Sequence of chain 1.A:
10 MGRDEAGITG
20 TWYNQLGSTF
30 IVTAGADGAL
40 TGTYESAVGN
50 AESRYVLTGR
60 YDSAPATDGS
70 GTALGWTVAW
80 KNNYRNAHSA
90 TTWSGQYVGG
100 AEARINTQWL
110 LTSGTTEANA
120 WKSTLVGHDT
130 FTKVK

Binding-site contacts:
Ligand atom S1 contacts residue TRP79 of chain 1.A at 3.6 Å.
Ligand atom C9 contacts residue ASN49 of chain 1.A at 3.6 Å.
Ligand atom N1 contacts residue LEU25 of chain 1.A at 3.7 Å.
Ligand atom C9 contacts residue TRP79 of chain 1.A at 3.5 Å (hydrophobic).
Ligand atom C8 contacts residue TRP79 of chain 1.A at 3.8 Å (hydrophobic).
Ligand atom C6 contacts residue VAL47 of chain 1.A at 3.8 Å (hydrophobic).
Ligand atom N2 contacts residue SER45 of chain 1.A at 3.0 Å (h-bond).
Ligand atom C26 contacts residue ACT1 of chain 1.C at 3.6 Å.
Ligand atom C4 contacts residue TRP120 of chain 3.A at 3.7 Å (hydrophobic).
Ligand atom C5 contacts residue TRP120 of chain 3.A at 3.6 Å (hydrophobic).
Ligand atom N3 contacts residue SER88 of chain 1.A at 2.9 Å (h-bond).
Ligand atom C4 contacts residue VAL47 of chain 1.A at 3.7 Å (hydrophobic).
Ligand atom O4 contacts residue ALA86 of chain 1.A at 3.6 Å.
Ligand atom C1 contacts residue LEU25 of chain 1.A at 3.6 Å (hydrophobic).
Ligand atom C7 contacts residue TRP79 of chain 1.A at 3.7 Å (hydrophobic).
Ligand atom S1 contacts residue TRP92 of chain 1.A at 3.7 Å.
Ligand atom O1 contacts residue TYR43 of chain 1.A at 2.7 Å (h-bond).
Ligand atom C1 contacts residue ASP128 of chain 1.A at 3.7 Å.
Ligand atom C19 contacts residue SER112 of chain 1.A at 3.5 Å.
Ligand atom C1 contacts residue SER27 of chain 1.A at 3.7 Å.
Ligand atom S1 contacts residue THR90 of chain 1.A at 3.3 Å (h-bond).
Ligand atom C7 contacts residue LEU110 of chain 1.A at 3.8 Å (hydrophobic).
Ligand atom C2 contacts residue TRP108 of chain 1.A at 3.8 Å (hydrophobic).
Ligand atom C3 contacts residue TRP108 of chain 1.A at 3.3 Å (hydrophobic).
Ligand atom C15 contacts residue SER112 of chain 1.A at 3.5 Å.
Ligand atom N2 contacts residue VAL47 of chain 1.A at 3.5 Å.
Ligand atom C10 contacts residue ASN49 of chain 1.A at 3.8 Å.
Ligand atom C6 contacts residue SER45 of chain 1.A at 3.4 Å.
Ligand atom O1 contacts residue ASN23 of chain 1.A at 3.0 Å (h-bond).
Ligand atom C1 contacts residue TYR43 of chain 1.A at 3.6 Å (hydrophobic).
Ligand atom C1 contacts residue ASN23 of chain 1.A at 3.8 Å.
Ligand atom O4 contacts residue ASN49 of chain 1.A at 3.0 Å (h-bond).
Ligand atom O2 contacts residue ASN49 of chain 1.A at 2.8 Å (h-bond).
Ligand atom C13 contacts residue SER112 of chain 1.A at 3.5 Å.
Ligand atom C11 contacts residue SER88 of chain 1.A at 3.8 Å.
Ligand atom C14 contacts residue SER112 of chain 1.A at 3.6 Å.
Ligand atom O1 contacts residue SER27 of chain 1.A at 2.6 Å (h-bond).
Ligand atom C26 contacts residue ASN49 of chain 1.A at 3.8 Å.
Ligand atom N1 contacts residue ASP128 of chain 1.A at 2.8 Å (salt-bridge).
Ligand atom O2 contacts residue GLY48 of chain 1.A at 3.5 Å.

A small-molecule ligand and the protein it binds are described below.
Small molecule (SMILES): O=C(CCCC[C@@H]1SC[C@@H]2NC(=O)N[C@@H]21)NCCN12CCc3ccccn3->[Cu]<-1(OO)<-n1ccccc1CC2

Sequence of chain 3.A:
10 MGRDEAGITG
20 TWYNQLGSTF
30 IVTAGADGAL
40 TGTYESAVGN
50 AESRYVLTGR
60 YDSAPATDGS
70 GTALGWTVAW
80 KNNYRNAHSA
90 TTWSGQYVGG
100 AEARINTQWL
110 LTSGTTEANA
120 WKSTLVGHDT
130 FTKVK